A protein and the small-molecule ligand that binds it are described below.
Small molecule (SMILES): Nc1ncnc2c1ncn2[C@@H]1O[C@H]([C@@H]2O[C@@H]3[C@H](O[P](=O)(O)O2)[C@@H](CO[P](=O)(O)O[C@H]2[C@@H](O)[C@H](n4cnc5c(N)ncnc54)O[C@@H]2COP(=O)=O)O[C@H]3n2ccc(=O)[nH]c2=O)[C@@H](O[P](=O)(O)OC[C@H]2O[C@@H](n3ccc(=O)[nH]c3=O)[C@H](O)[C@@H]2O)[C@H]1O

Sequence of chain 58.F:
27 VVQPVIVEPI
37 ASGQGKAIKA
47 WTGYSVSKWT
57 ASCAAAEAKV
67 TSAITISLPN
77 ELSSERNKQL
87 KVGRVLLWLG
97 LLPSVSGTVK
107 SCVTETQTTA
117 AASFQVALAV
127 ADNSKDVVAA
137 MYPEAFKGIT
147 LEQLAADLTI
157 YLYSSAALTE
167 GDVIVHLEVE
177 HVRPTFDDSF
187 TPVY

Binding-site contacts:
Ligand atom C5' contacts residue ARG90 of chain 58.F at 4.3 Å.
Ligand atom C4' contacts residue GLU140 of chain 58.F at 3.4 Å.
Ligand atom N6 contacts residue TRP47 of chain 58.F at 4.2 Å.
Ligand atom O4' contacts residue TRP47 of chain 58.F at 3.4 Å.
Ligand atom C1' contacts residue LYS143 of chain 58.F at 3.2 Å.
Ligand atom C8 contacts residue TRP47 of chain 58.F at 3.6 Å (hydrophobic).
Ligand atom C5 contacts residue TRP47 of chain 58.F at 3.8 Å (hydrophobic).
Ligand atom O2' contacts residue LYS143 of chain 58.F at 3.8 Å.
Ligand atom C2' contacts residue LYS143 of chain 58.F at 3.7 Å.
Ligand atom N9 contacts residue LYS143 of chain 58.F at 3.2 Å (salt-bridge).
Ligand atom C1' contacts residue GLU140 of chain 58.F at 2.7 Å.
Ligand atom O2' contacts residue GLU140 of chain 58.F at 2.3 Å (salt-bridge).
Ligand atom N9 contacts residue TRP47 of chain 58.F at 3.3 Å.
Ligand atom C4 contacts residue TRP47 of chain 58.F at 3.3 Å (hydrophobic).
Ligand atom O3' contacts residue GLU140 of chain 58.F at 4.4 Å.
Ligand atom N7 contacts residue TRP47 of chain 58.F at 3.6 Å.
Ligand atom C2' contacts residue GLU140 of chain 58.F at 3.0 Å.
Ligand atom C2 contacts residue TRP47 of chain 58.F at 3.4 Å (hydrophobic).
Ligand atom C1' contacts residue TRP47 of chain 58.F at 3.7 Å (hydrophobic).
Ligand atom N1 contacts residue TRP47 of chain 58.F at 3.7 Å.
Ligand atom N9 contacts residue GLU140 of chain 58.F at 4.1 Å.
Ligand atom C8 contacts residue LYS143 of chain 58.F at 2.7 Å.
Ligand atom C6 contacts residue TRP47 of chain 58.F at 3.7 Å (hydrophobic).
Ligand atom O4' contacts residue GLU140 of chain 58.F at 3.0 Å (salt-bridge).
Ligand atom N7 contacts residue LYS143 of chain 58.F at 3.8 Å.
Ligand atom C3' contacts residue GLU140 of chain 58.F at 3.8 Å.
Ligand atom O4' contacts residue LYS143 of chain 58.F at 4.4 Å.
Ligand atom N3 contacts residue TRP47 of chain 58.F at 3.4 Å.
Ligand atom O4' contacts residue LYS143 of chain 58.F at 4.2 Å.